Binding-site contacts:
Ligand atom N8 contacts residue THR251 of chain 1.C at 3.6 Å.
Ligand atom N7 contacts residue ARG255 of chain 1.C at 3.7 Å.
Ligand atom C10 contacts residue ILE146 of chain 1.C at 3.7 Å (hydrophobic).
Ligand atom N6 contacts residue THR349 of chain 1.C at 3.7 Å.
Ligand atom C19 contacts residue ARG148 of chain 1.C at 3.6 Å.
Ligand atom C6 contacts residue ASP248 of chain 1.C at 3.5 Å.
Ligand atom O3 contacts residue TYR218 of chain 1.C at 3.0 Å (h-bond).
Ligand atom O2 contacts residue TYR91 of chain 1.C at 3.3 Å.
Ligand atom O2 contacts residue THR92 of chain 1.C at 2.8 Å (h-bond).
Ligand atom C36 contacts residue PRO90 of chain 1.C at 3.6 Å (hydrophobic).
Ligand atom O4 contacts residue ARG148 of chain 1.C at 2.5 Å (salt-bridge).
Ligand atom O4 contacts residue PRO90 of chain 1.C at 3.7 Å.
Ligand atom N3 contacts residue ILE246 of chain 1.C at 3.7 Å.
Ligand atom C7 contacts residue THR92 of chain 1.C at 3.3 Å.
Ligand atom C18 contacts residue TYR91 of chain 1.C at 3.6 Å (hydrophobic).
Ligand atom C21 contacts residue ARG148 of chain 1.C at 3.5 Å.
Ligand atom C29 contacts residue ARG148 of chain 1.C at 3.7 Å.
Ligand atom C5 contacts residue ASP248 of chain 1.C at 3.6 Å.
Ligand atom O8 contacts residue TYR88 of chain 1.C at 3.4 Å.
Ligand atom O1 contacts residue ARG255 of chain 1.C at 3.0 Å (salt-bridge).
Ligand atom N8 contacts residue ASP248 of chain 1.C at 3.0 Å (salt-bridge).
Ligand atom N7 contacts residue THR92 of chain 1.C at 3.7 Å.
Ligand atom O1 contacts residue THR92 of chain 1.C at 2.5 Å (h-bond).
Ligand atom C5 contacts residue GLY54 of chain 1.C at 3.2 Å.
Ligand atom N1 contacts residue PRO90 of chain 1.C at 2.9 Å (h-bond).
Ligand atom C11 contacts residue VAL89 of chain 1.C at 3.7 Å (hydrophobic).
Ligand atom O7 contacts residue TYR88 of chain 1.C at 3.0 Å (h-bond).
Ligand atom N5 contacts residue LYS244 of chain 1.C at 3.2 Å (salt-bridge).
Ligand atom O8 contacts residue PRO90 of chain 1.C at 3.5 Å.
Ligand atom N4 contacts residue LYS244 of chain 1.C at 3.5 Å (salt-bridge).
Ligand atom C10 contacts residue GLY54 of chain 1.C at 3.6 Å.
Ligand atom O7 contacts residue PRO90 of chain 1.C at 3.6 Å.
Ligand atom N2 contacts residue GLY54 of chain 1.C at 3.0 Å (h-bond).
Ligand atom N8 contacts residue THR92 of chain 1.C at 3.1 Å (h-bond).
Ligand atom C2 contacts residue PRO90 of chain 1.C at 3.6 Å (hydrophobic).
Ligand atom C4 contacts residue GLY54 of chain 1.C at 3.6 Å.
Ligand atom C11 contacts residue PRO90 of chain 1.C at 3.5 Å (hydrophobic).
Ligand atom C6 contacts residue GLY54 of chain 1.C at 3.1 Å.
Ligand atom C3 contacts residue PRO90 of chain 1.C at 3.4 Å (hydrophobic).
Ligand atom O6 contacts residue ARG148 of chain 1.C at 2.9 Å (salt-bridge).

A protein and the small-molecule ligand that binds it are described below.
Small molecule (SMILES): CC(C)C[C@H](NC(=O)[C@@H](NC(=O)[C@@H](N)CNC(=O)c1nnn[nH]1)C(C)C)C(=O)NC[C@](O)(CCc1ccccc1)C(=O)Nc1cccc(C(=O)O)c1

Sequence of chain 1.C:
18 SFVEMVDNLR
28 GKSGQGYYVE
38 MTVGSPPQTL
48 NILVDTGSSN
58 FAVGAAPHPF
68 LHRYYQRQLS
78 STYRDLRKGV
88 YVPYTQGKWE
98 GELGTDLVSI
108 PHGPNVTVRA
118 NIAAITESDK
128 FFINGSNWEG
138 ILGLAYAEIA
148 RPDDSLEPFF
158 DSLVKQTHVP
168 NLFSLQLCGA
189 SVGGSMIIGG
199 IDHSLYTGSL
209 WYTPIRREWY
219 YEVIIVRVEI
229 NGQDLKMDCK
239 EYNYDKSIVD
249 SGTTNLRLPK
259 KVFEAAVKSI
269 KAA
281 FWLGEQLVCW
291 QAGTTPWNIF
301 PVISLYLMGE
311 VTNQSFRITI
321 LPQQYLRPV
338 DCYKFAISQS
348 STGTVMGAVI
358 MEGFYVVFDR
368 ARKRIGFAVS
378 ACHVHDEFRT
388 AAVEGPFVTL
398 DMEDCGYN